Binding-site contacts:
Ligand atom F19 contacts residue GLU4 of chain 1.C at 4.3 Å.
Ligand atom N5 contacts residue ARG127 of chain 1.C at 4.4 Å.
Ligand atom N6 contacts residue PHE295 of chain 1.C at 3.5 Å.
Ligand atom S11 contacts residue LEU308 of chain 1.C at 4.4 Å.
Ligand atom N3 contacts residue GLU104 of chain 1.A at 4.1 Å.
Ligand atom C7 contacts residue PHE295 of chain 1.C at 3.8 Å (hydrophobic).
Ligand atom F19 contacts residue MET299 of chain 1.C at 3.0 Å.
Ligand atom C17 contacts residue PRO33 of chain 1.C at 3.9 Å (hydrophobic).
Ligand atom O10 contacts residue PHE295 of chain 1.C at 4.3 Å.
Ligand atom C9 contacts residue PHE295 of chain 1.C at 4.2 Å (hydrophobic).
Ligand atom C13 contacts residue HEM1 of chain 1.I at 4.1 Å.
Ligand atom N6 contacts residue HEM1 of chain 1.I at 2.9 Å.
Ligand atom C7 contacts residue HEM1 of chain 1.I at 2.7 Å.
Ligand atom F19 contacts residue LEU303 of chain 1.C at 4.0 Å.
Ligand atom C15 contacts residue MET299 of chain 1.C at 4.5 Å (hydrophobic).
Ligand atom C17 contacts residue LEU303 of chain 1.C at 3.8 Å (hydrophobic).
Ligand atom C12 contacts residue HEM1 of chain 1.I at 3.8 Å.
Ligand atom C18 contacts residue ARG312 of chain 1.C at 4.3 Å.
Ligand atom O10 contacts residue GLU130 of chain 1.C at 4.0 Å.
Ligand atom O10 contacts residue ARG127 of chain 1.C at 3.7 Å.
Ligand atom C13 contacts residue GLU104 of chain 1.A at 4.0 Å.
Ligand atom C18 contacts residue LEU308 of chain 1.C at 4.3 Å (hydrophobic).
Ligand atom C16 contacts residue LEU303 of chain 1.C at 4.0 Å (hydrophobic).
Ligand atom F19 contacts residue PRO33 of chain 1.C at 3.6 Å.
Ligand atom N5 contacts residue PHE101 of chain 1.A at 4.2 Å.
Ligand atom O10 contacts residue PHE254 of chain 1.C at 4.2 Å.
Ligand atom C12 contacts residue GLU104 of chain 1.A at 3.8 Å.
Ligand atom N8 contacts residue HEM1 of chain 1.I at 3.9 Å.
Ligand atom C4 contacts residue PHE101 of chain 1.A at 4.1 Å (hydrophobic).
Ligand atom C15 contacts residue GLU4 of chain 1.C at 4.1 Å.
Ligand atom C18 contacts residue HEM1 of chain 1.I at 3.5 Å.
Ligand atom C9 contacts residue HEM1 of chain 1.I at 4.2 Å.
Ligand atom C16 contacts residue MET299 of chain 1.C at 4.0 Å (hydrophobic).
Ligand atom C15 contacts residue PHE35 of chain 1.C at 4.4 Å (hydrophobic).
Ligand atom S11 contacts residue PHE295 of chain 1.C at 3.7 Å.
Ligand atom C16 contacts residue PRO33 of chain 1.C at 4.3 Å (hydrophobic).
Ligand atom C17 contacts residue LEU308 of chain 1.C at 4.4 Å (hydrophobic).
Ligand atom C9 contacts residue ARG127 of chain 1.C at 4.4 Å.
Ligand atom C14 contacts residue GLU104 of chain 1.A at 4.1 Å.
Ligand atom S11 contacts residue HEM1 of chain 1.I at 1.6 Å.

Sequence of chain 1.A:
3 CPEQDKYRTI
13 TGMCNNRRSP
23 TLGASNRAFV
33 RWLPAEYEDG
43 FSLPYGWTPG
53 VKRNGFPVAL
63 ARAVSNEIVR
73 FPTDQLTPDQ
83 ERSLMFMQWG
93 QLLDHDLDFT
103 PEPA

This protein binds this small molecule.
Small molecule (SMILES): O=c1[nH]c(=S)n(Cc2ccc(F)cc2)c2nc[nH]c12

Sequence of chain 1.C:
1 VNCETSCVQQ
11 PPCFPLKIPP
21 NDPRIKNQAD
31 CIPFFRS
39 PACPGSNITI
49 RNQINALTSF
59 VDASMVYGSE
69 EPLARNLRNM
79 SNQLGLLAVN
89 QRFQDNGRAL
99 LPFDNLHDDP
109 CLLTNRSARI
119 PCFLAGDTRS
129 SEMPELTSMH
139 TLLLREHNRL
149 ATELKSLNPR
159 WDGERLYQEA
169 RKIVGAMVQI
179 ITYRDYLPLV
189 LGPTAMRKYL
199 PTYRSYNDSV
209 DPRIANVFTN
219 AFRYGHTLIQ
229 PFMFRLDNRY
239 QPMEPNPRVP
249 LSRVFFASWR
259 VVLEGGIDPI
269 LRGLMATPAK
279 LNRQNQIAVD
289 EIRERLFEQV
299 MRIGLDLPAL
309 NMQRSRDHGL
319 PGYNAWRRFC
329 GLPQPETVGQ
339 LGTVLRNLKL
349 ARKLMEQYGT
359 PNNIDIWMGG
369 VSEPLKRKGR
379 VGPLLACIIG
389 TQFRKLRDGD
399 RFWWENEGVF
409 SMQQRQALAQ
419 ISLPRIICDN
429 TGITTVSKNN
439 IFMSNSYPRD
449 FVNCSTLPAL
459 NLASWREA